Sequence of chain 1.D:
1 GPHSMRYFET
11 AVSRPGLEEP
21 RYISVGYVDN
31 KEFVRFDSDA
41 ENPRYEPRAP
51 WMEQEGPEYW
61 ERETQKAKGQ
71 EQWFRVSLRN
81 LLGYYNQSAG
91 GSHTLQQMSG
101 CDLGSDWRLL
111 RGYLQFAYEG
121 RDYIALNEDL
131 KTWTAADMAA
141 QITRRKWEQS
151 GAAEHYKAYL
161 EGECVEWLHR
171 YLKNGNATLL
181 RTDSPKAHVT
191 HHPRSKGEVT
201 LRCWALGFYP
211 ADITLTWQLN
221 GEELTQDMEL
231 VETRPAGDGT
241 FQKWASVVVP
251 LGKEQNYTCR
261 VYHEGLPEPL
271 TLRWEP

This small molecule binds to this protein.
Small molecule (SMILES): CSCC[C@H](NC(=O)[C@@H](NC(=O)[C@H](C)NC(=O)[C@H](Cc1ccccc1)NC(=O)[C@H](CC(N)=O)NC(=O)[C@H](Cc1ccc(O)cc1)NC(=O)[C@@H](NC(=O)[C@H](C)NC(=O)[C@@H](N)CCCCN)C(C)C)[C@@H](C)O)C(=O)O

Binding-site contacts:
Ligand atom ND2 contacts residue GLN97 of chain 1.D at 2.9 Å (h-bond).
Ligand atom N contacts residue TYR171 of chain 1.D at 2.7 Å (h-bond).
Ligand atom N contacts residue SER77 of chain 1.D at 3.2 Å (h-bond).
Ligand atom O contacts residue TRP73 of chain 1.D at 3.0 Å (h-bond).
Ligand atom CB contacts residue TRP73 of chain 1.D at 3.3 Å (hydrophobic).
Ligand atom CE contacts residue TYR123 of chain 1.D at 3.4 Å (hydrophobic).
Ligand atom O contacts residue LYS66 of chain 1.D at 2.6 Å (salt-bridge).
Ligand atom O contacts residue TYR84 of chain 1.D at 2.9 Å (h-bond).
Ligand atom CA contacts residue GLN70 of chain 1.D at 3.3 Å.
Ligand atom OG1 contacts residue LYS146 of chain 1.D at 3.2 Å (salt-bridge).
Ligand atom O contacts residue TYR7 of chain 1.D at 3.3 Å.
Ligand atom OD1 contacts residue GLN97 of chain 1.D at 2.8 Å (h-bond).
Ligand atom CA contacts residue TYR7 of chain 1.D at 3.3 Å (hydrophobic).
Ligand atom O contacts residue THR143 of chain 1.D at 2.5 Å (h-bond).
Ligand atom O contacts residue LYS146 of chain 1.D at 3.3 Å.
Ligand atom CB contacts residue SER77 of chain 1.D at 3.4 Å.
Ligand atom C contacts residue THR143 of chain 1.D at 3.4 Å.
Ligand atom C contacts residue TRP73 of chain 1.D at 3.4 Å (hydrophobic).
Ligand atom CE1 contacts residue HIS155 of chain 1.D at 3.1 Å.
Ligand atom O contacts residue TYR159 of chain 1.D at 2.5 Å (h-bond).
Ligand atom O contacts residue TRP73 of chain 1.D at 2.7 Å (h-bond).
Ligand atom CG contacts residue GLN70 of chain 1.D at 3.4 Å.
Ligand atom N contacts residue GLU63 of chain 1.D at 3.2 Å (salt-bridge).
Ligand atom CE2 contacts residue HIS155 of chain 1.D at 2.9 Å.
Ligand atom CZ contacts residue HIS155 of chain 1.D at 3.0 Å.
Ligand atom N contacts residue TYR156 of chain 1.D at 3.3 Å (h-bond).
Ligand atom OD1 contacts residue GLN70 of chain 1.D at 3.3 Å (h-bond).
Ligand atom CG1 contacts residue SER99 of chain 1.D at 3.3 Å.
Ligand atom CA contacts residue GLU63 of chain 1.D at 3.1 Å.
Ligand atom OXT contacts residue TYR84 of chain 1.D at 3.2 Å (h-bond).
Ligand atom C contacts residue TYR7 of chain 1.D at 3.3 Å (hydrophobic).
Ligand atom O contacts residue TRP147 of chain 1.D at 3.0 Å (h-bond).
Ligand atom OXT contacts residue ASN80 of chain 1.D at 2.6 Å (h-bond).
Ligand atom N contacts residue TYR7 of chain 1.D at 2.8 Å (h-bond).
Ligand atom N contacts residue GLN70 of chain 1.D at 2.7 Å (h-bond).
Ligand atom O contacts residue TRP147 of chain 1.D at 2.7 Å (h-bond).
Ligand atom OXT contacts residue LYS146 of chain 1.D at 3.3 Å (salt-bridge).
Ligand atom N contacts residue TYR159 of chain 1.D at 3.4 Å (h-bond).
Ligand atom N contacts residue LYS66 of chain 1.D at 3.3 Å (salt-bridge).
Ligand atom CB contacts residue THR143 of chain 1.D at 3.2 Å.